Binding-site contacts:
Ligand atom C contacts residue CYS145 of chain 1.A at 3.7 Å (hydrophobic).
Ligand atom O1 contacts residue PHE140 of chain 1.A at 3.2 Å.
Ligand atom C10 contacts residue LEU141 of chain 1.A at 3.8 Å (hydrophobic).
Ligand atom C4 contacts residue GLN189 of chain 1.A at 3.3 Å.
Ligand atom C13 contacts residue ASN142 of chain 1.A at 3.8 Å.
Ligand atom C16 contacts residue ASN142 of chain 1.A at 3.4 Å.
Ligand atom C7 contacts residue MET165 of chain 1.A at 3.5 Å (hydrophobic).
Ligand atom C15 contacts residue ASN142 of chain 1.A at 3.6 Å.
Ligand atom C8 contacts residue HIS41 of chain 1.A at 3.7 Å.
Ligand atom C11 contacts residue PHE140 of chain 1.A at 3.7 Å (hydrophobic).
Ligand atom C10 contacts residue SER144 of chain 1.A at 3.6 Å.
Ligand atom C11 contacts residue HIS163 of chain 1.A at 3.6 Å.
Ligand atom C5 contacts residue MET49 of chain 1.A at 3.6 Å (hydrophobic).
Ligand atom C8 contacts residue MET49 of chain 1.A at 3.7 Å (hydrophobic).
Ligand atom C2 contacts residue HIS41 of chain 1.A at 3.4 Å.
Ligand atom N2 contacts residue PHE140 of chain 1.A at 3.0 Å (h-bond).
Ligand atom O1 contacts residue GLU166 of chain 1.A at 3.3 Å.
Ligand atom C9 contacts residue LEU141 of chain 1.A at 3.8 Å (hydrophobic).
Ligand atom O contacts residue GLY143 of chain 1.A at 3.1 Å (h-bond).
Ligand atom C12 contacts residue ASN142 of chain 1.A at 3.7 Å.
Ligand atom C12 contacts residue LEU141 of chain 1.A at 3.5 Å (hydrophobic).
Ligand atom C6 contacts residue ARG188 of chain 1.A at 3.4 Å.
Ligand atom C8 contacts residue HIS164 of chain 1.A at 3.5 Å.
Ligand atom O1 contacts residue HIS163 of chain 1.A at 2.7 Å (h-bond).
Ligand atom C17 contacts residue LEU141 of chain 1.A at 3.7 Å (hydrophobic).
Ligand atom C6 contacts residue MET49 of chain 1.A at 3.5 Å (hydrophobic).
Ligand atom O1 contacts residue HIS172 of chain 1.A at 3.2 Å.
Ligand atom C11 contacts residue SER144 of chain 1.A at 3.7 Å.
Ligand atom N2 contacts residue GLU166 of chain 1.A at 3.0 Å (salt-bridge).
Ligand atom C17 contacts residue ASN142 of chain 1.A at 3.6 Å.
Ligand atom O contacts residue CYS145 of chain 1.A at 3.8 Å.
Ligand atom C4 contacts residue MET49 of chain 1.A at 3.8 Å (hydrophobic).
Ligand atom C5 contacts residue ARG188 of chain 1.A at 3.6 Å.
Ligand atom C7 contacts residue MET49 of chain 1.A at 3.5 Å (hydrophobic).
Ligand atom N contacts residue CYS145 of chain 1.A at 3.7 Å.
Ligand atom C8 contacts residue MET165 of chain 1.A at 3.7 Å (hydrophobic).
Ligand atom C5 contacts residue GLN189 of chain 1.A at 3.4 Å.
Ligand atom C6 contacts residue MET165 of chain 1.A at 3.5 Å (hydrophobic).
Ligand atom O contacts residue ASN142 of chain 1.A at 3.4 Å (h-bond).
Ligand atom C11 contacts residue GLU166 of chain 1.A at 3.5 Å.

Sequence of chain 2.A:
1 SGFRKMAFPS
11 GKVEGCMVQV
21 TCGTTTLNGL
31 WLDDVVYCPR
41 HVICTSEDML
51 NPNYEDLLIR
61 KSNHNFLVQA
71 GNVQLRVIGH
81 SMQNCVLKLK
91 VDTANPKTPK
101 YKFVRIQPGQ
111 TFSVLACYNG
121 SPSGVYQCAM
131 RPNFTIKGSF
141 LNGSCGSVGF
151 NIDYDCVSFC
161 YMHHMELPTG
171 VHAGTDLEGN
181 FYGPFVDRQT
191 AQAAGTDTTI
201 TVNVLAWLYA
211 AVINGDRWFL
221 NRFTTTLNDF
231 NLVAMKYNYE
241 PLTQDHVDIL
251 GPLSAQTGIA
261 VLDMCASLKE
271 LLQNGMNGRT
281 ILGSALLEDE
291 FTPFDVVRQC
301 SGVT

Sequence of chain 1.A:
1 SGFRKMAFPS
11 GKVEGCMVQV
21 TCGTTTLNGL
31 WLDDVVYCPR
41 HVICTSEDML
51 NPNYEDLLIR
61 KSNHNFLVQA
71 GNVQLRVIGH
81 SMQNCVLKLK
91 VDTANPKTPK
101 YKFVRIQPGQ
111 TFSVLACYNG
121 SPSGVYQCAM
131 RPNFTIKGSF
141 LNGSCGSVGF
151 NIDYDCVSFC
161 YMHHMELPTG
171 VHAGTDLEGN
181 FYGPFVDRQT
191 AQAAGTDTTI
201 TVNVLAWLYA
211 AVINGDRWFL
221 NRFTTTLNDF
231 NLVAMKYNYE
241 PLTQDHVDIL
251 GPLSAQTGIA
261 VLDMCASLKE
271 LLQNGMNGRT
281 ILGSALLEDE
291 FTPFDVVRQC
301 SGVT

This small molecule binds to this protein.
Small molecule (SMILES): O=C(NCCNc1ccccc1)c1cc(=O)[nH]c2ccccc12